A small-molecule ligand and the protein it binds are described below.
Small molecule (SMILES): CC(=O)N[C@@H]1[C@@H](O)[C@H](O)[C@@H](CO)O[C@H]1O

Binding-site contacts:
Ligand atom C7 contacts residue ASN642 of chain 1.B at 3.9 Å.
Ligand atom N2 contacts residue ASN642 of chain 1.B at 2.9 Å (h-bond).
Ligand atom C2 contacts residue ARG432 of chain 1.B at 4.3 Å.
Ligand atom C8 contacts residue SER644 of chain 1.B at 3.4 Å.
Ligand atom O5 contacts residue ASN433 of chain 1.B at 4.2 Å.
Ligand atom O5 contacts residue ASN642 of chain 1.B at 2.4 Å (h-bond).
Ligand atom O7 contacts residue ARG656 of chain 1.B at 4.3 Å.
Ligand atom C8 contacts residue ASN642 of chain 1.B at 4.4 Å.
Ligand atom C4 contacts residue ASN642 of chain 1.B at 4.3 Å.
Ligand atom C1 contacts residue ARG432 of chain 1.B at 3.2 Å.
Ligand atom C5 contacts residue ARG432 of chain 1.B at 4.0 Å.
Ligand atom O5 contacts residue ARG432 of chain 1.B at 3.8 Å.
Ligand atom C1 contacts residue ASN642 of chain 1.B at 1.4 Å.
Ligand atom C6 contacts residue ASN642 of chain 1.B at 4.3 Å.
Ligand atom N2 contacts residue ALA645 of chain 1.B at 3.6 Å.
Ligand atom C8 contacts residue ARG656 of chain 1.B at 4.2 Å.
Ligand atom C1 contacts residue ASN433 of chain 1.B at 4.5 Å.
Ligand atom C3 contacts residue ASN642 of chain 1.B at 3.8 Å.
Ligand atom O6 contacts residue ASN433 of chain 1.B at 3.5 Å (h-bond).
Ligand atom C2 contacts residue ALA645 of chain 1.B at 4.4 Å (hydrophobic).
Ligand atom C7 contacts residue SER644 of chain 1.B at 4.4 Å.
Ligand atom C8 contacts residue ALA645 of chain 1.B at 3.8 Å (hydrophobic).
Ligand atom O7 contacts residue ALA645 of chain 1.B at 3.3 Å.
Ligand atom C2 contacts residue SER644 of chain 1.B at 4.4 Å.
Ligand atom N2 contacts residue ARG432 of chain 1.B at 4.5 Å.
Ligand atom C7 contacts residue ALA645 of chain 1.B at 3.4 Å (hydrophobic).
Ligand atom C1 contacts residue ALA645 of chain 1.B at 4.4 Å (hydrophobic).
Ligand atom C5 contacts residue ASN642 of chain 1.B at 3.7 Å.
Ligand atom C2 contacts residue ASN642 of chain 1.B at 2.5 Å.
Ligand atom O6 contacts residue ASN642 of chain 1.B at 4.1 Å.
Ligand atom O3 contacts residue ARG432 of chain 1.B at 4.5 Å.

Sequence of chain 1.B:
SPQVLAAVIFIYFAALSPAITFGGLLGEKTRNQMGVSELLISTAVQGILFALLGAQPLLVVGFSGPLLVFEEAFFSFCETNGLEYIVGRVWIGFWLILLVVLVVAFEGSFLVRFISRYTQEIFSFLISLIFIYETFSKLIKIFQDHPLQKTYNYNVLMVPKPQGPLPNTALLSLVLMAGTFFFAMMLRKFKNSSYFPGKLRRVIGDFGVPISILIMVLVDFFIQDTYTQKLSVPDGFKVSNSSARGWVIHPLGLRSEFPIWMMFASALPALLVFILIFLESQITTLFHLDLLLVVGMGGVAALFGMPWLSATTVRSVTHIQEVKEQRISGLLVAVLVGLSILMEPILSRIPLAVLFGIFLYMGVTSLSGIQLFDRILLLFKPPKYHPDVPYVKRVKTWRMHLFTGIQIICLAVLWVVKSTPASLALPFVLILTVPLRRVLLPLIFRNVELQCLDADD